Sequence of chain 1.A:
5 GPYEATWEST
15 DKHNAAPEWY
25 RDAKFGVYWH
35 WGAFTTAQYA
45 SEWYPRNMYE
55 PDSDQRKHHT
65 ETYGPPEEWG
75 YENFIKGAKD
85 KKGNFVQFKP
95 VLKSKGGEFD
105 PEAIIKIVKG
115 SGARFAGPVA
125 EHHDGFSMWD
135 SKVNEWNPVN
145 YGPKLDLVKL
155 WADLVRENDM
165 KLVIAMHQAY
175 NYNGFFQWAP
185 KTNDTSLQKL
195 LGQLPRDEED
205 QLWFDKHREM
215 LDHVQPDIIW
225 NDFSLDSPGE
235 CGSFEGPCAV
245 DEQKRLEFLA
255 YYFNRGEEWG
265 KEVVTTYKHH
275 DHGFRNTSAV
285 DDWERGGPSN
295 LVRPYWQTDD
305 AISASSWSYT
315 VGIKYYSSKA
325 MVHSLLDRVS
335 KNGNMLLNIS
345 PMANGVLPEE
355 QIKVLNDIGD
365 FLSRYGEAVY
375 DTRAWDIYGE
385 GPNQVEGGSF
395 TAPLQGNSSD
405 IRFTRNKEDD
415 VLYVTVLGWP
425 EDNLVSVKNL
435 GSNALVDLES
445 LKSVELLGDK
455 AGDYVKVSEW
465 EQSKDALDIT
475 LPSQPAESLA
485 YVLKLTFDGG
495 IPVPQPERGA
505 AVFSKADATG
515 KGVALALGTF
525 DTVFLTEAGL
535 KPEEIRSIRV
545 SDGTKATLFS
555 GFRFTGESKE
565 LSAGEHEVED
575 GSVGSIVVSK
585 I

A protein and the small-molecule ligand that binds it are described below.
Small molecule (SMILES): CC(=O)N[C@H]1[C@H](O[C@H]2[C@H](O)[C@@H](NC(C)=O)CO[C@@H]2CO)O[C@H](CO)[C@@H](O[C@@H]2O[C@H](CO)[C@@H](O)[C@H](O[C@H]3O[C@H](CO)[C@@H](O)[C@H](O)[C@@H]3O[C@H]3O[C@H](CO)[C@@H](O)[C@H](O)[C@@H]3O[C@H]3O[C@H](CO)[C@@H](O)[C@H](O)[C@@H]3O)[C@@H]2O)[C@@H]1O

Binding-site contacts:
Ligand atom C1 contacts residue GLU246 of chain 1.A at 3.9 Å.
Ligand atom O6 contacts residue PRO232 of chain 1.A at 4.5 Å.
Ligand atom O4 contacts residue ASP230 of chain 1.A at 2.8 Å (salt-bridge).
Ligand atom O2 contacts residue GLU246 of chain 1.A at 2.8 Å (salt-bridge).
Ligand atom C3 contacts residue ASP230 of chain 1.A at 3.5 Å.
Ligand atom C2 contacts residue GLU246 of chain 1.A at 3.8 Å.
Ligand atom C5 contacts residue GLU246 of chain 1.A at 3.7 Å.
Ligand atom O4 contacts residue PRO232 of chain 1.A at 3.5 Å.
Ligand atom C4 contacts residue ASP230 of chain 1.A at 3.6 Å.
Ligand atom C4 contacts residue GLU246 of chain 1.A at 3.5 Å.
Ligand atom C3 contacts residue GLU246 of chain 1.A at 4.2 Å.
Ligand atom O6 contacts residue GLU246 of chain 1.A at 4.2 Å.
Ligand atom C6 contacts residue GLU246 of chain 1.A at 3.8 Å.
Ligand atom O5 contacts residue GLU246 of chain 1.A at 3.3 Å (salt-bridge).
Ligand atom O3 contacts residue ASP230 of chain 1.A at 2.5 Å (salt-bridge).
Ligand atom C6 contacts residue PRO232 of chain 1.A at 4.1 Å (hydrophobic).